A protein and the small-molecule ligand that binds it are described below.
Small molecule (SMILES): CCOC(=O)c1ccc(OCCCCC2CCN(c3ccc(C)nn3)CC2)cc1

Sequence of chain 3.B:
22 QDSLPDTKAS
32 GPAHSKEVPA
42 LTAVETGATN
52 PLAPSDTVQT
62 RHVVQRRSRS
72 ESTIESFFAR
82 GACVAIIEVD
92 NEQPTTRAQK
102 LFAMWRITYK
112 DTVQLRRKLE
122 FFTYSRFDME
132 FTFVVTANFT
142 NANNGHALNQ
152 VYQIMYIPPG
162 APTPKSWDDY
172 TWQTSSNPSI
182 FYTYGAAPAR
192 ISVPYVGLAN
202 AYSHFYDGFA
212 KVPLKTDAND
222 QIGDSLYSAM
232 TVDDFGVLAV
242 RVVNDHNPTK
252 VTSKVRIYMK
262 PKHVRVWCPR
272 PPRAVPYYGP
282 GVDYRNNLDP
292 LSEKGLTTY

Binding-site contacts:
Ligand atom C3 contacts residue TYR157 of chain 3.B at 3.5 Å (hydrophobic).
Ligand atom N6 contacts residue VAL194 of chain 3.B at 3.7 Å.
Ligand atom C20 contacts residue PHE236 of chain 3.B at 3.2 Å (hydrophobic).
Ligand atom C23 contacts residue TYR110 of chain 3.B at 3.3 Å (hydrophobic).
Ligand atom C8 contacts residue ILE108 of chain 3.B at 3.8 Å (hydrophobic).
Ligand atom C3 contacts residue PRO179 of chain 3.B at 3.7 Å (hydrophobic).
Ligand atom N3 contacts residue ILE192 of chain 3.B at 3.8 Å.
Ligand atom C11 contacts residue TYR157 of chain 3.B at 3.6 Å (hydrophobic).
Ligand atom C3 contacts residue ALA24 of chain 3.D at 3.7 Å (hydrophobic).
Ligand atom C13 contacts residue VAL197 of chain 3.B at 3.6 Å (hydrophobic).
Ligand atom O25 contacts residue TYR110 of chain 3.B at 3.0 Å.
Ligand atom C11 contacts residue VAL194 of chain 3.B at 3.7 Å (hydrophobic).
Ligand atom O24 contacts residue TYR110 of chain 3.B at 3.9 Å.
Ligand atom C9 contacts residue TYR157 of chain 3.B at 3.8 Å (hydrophobic).
Ligand atom C23 contacts residue PHE236 of chain 3.B at 3.5 Å (hydrophobic).
Ligand atom C7 contacts residue PHE132 of chain 3.B at 3.6 Å (hydrophobic).
Ligand atom C10 contacts residue TYR157 of chain 3.B at 3.6 Å (hydrophobic).
Ligand atom C8 contacts residue PHE132 of chain 3.B at 3.4 Å (hydrophobic).
Ligand atom C9 contacts residue ILE108 of chain 3.B at 3.5 Å (hydrophobic).
Ligand atom C19 contacts residue PHE236 of chain 3.B at 3.5 Å (hydrophobic).
Ligand atom O24 contacts residue PHE236 of chain 3.B at 3.7 Å.
Ligand atom C26 contacts residue THR109 of chain 3.B at 3.7 Å.
Ligand atom N4 contacts residue LEU239 of chain 3.B at 3.8 Å.
Ligand atom C14 contacts residue PHE236 of chain 3.B at 3.9 Å (hydrophobic).
Ligand atom C1 contacts residue ILE181 of chain 3.B at 3.4 Å (hydrophobic).
Ligand atom C4 contacts residue TYR157 of chain 3.B at 3.4 Å (hydrophobic).
Ligand atom C20 contacts residue TYR110 of chain 3.B at 3.5 Å (hydrophobic).
Ligand atom C1 contacts residue ILE155 of chain 3.B at 3.7 Å (hydrophobic).
Ligand atom C12 contacts residue PHE236 of chain 3.B at 3.8 Å (hydrophobic).
Ligand atom C27 contacts residue THR109 of chain 3.B at 3.5 Å.
Ligand atom C22 contacts residue PHE236 of chain 3.B at 3.9 Å (hydrophobic).
Ligand atom C19 contacts residue TYR110 of chain 3.B at 3.7 Å (hydrophobic).
Ligand atom C1 contacts residue PRO179 of chain 3.B at 3.9 Å (hydrophobic).
Ligand atom C22 contacts residue TYR203 of chain 3.B at 3.5 Å (hydrophobic).
Ligand atom N4 contacts residue ILE192 of chain 3.B at 3.6 Å.
Ligand atom C21 contacts residue PHE236 of chain 3.B at 3.4 Å (hydrophobic).
Ligand atom C14 contacts residue VAL197 of chain 3.B at 3.6 Å (hydrophobic).
Ligand atom C4 contacts residue ALA24 of chain 3.D at 3.8 Å (hydrophobic).
Ligand atom C21 contacts residue TYR203 of chain 3.B at 3.8 Å (hydrophobic).
Ligand atom C10 contacts residue VAL194 of chain 3.B at 3.7 Å (hydrophobic).

Sequence of chain 4.D:
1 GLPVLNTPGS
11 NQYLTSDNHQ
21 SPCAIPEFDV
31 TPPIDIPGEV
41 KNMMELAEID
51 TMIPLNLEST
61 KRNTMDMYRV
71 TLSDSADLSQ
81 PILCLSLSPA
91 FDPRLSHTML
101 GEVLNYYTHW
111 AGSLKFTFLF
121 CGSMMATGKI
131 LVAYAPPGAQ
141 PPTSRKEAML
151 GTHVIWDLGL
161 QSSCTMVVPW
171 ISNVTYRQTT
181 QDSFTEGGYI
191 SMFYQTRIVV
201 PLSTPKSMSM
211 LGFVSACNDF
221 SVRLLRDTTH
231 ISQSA

Sequence of chain 3.D:
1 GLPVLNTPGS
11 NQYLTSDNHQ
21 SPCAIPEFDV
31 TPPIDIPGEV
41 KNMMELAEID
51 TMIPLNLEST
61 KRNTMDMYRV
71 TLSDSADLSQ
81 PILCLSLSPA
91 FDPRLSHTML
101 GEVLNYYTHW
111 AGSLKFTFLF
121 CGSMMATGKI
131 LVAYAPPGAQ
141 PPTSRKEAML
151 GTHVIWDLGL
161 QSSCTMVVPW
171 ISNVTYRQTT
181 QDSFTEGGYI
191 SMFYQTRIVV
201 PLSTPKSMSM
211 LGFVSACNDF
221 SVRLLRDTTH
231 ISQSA